The small molecule below binds the protein below.
Small molecule (SMILES): CC(=O)N[C@H]1[C@H](O[C@H]2[C@H](O)[C@@H](NC(C)=O)CO[C@@H]2CO)O[C@H](CO)[C@@H](O[C@@H]2O[C@H](CO)[C@@H](O)[C@H](O)[C@@H]2O)[C@@H]1O

Binding-site contacts:
Ligand atom C8 contacts residue GLN100 of chain 1.F at 3.6 Å.
Ligand atom C2 contacts residue ASN122 of chain 1.F at 2.5 Å.
Ligand atom C4 contacts residue ASN122 of chain 1.F at 4.2 Å.
Ligand atom O7 contacts residue ASN122 of chain 1.F at 3.6 Å (h-bond).
Ligand atom C7 contacts residue ASN122 of chain 1.F at 3.4 Å.
Ligand atom C8 contacts residue SER120 of chain 1.F at 3.5 Å.
Ligand atom O7 contacts residue LYS133 of chain 1.F at 3.3 Å.
Ligand atom C5 contacts residue ASN122 of chain 1.F at 3.6 Å.
Ligand atom C1 contacts residue ASN122 of chain 1.F at 1.4 Å.
Ligand atom C8 contacts residue ASN122 of chain 1.F at 4.4 Å.
Ligand atom C7 contacts residue LYS133 of chain 1.F at 4.4 Å.
Ligand atom N2 contacts residue ASN122 of chain 1.F at 2.9 Å (h-bond).
Ligand atom C3 contacts residue ASN122 of chain 1.F at 3.8 Å.
Ligand atom O5 contacts residue ASN122 of chain 1.F at 2.4 Å (h-bond).
Ligand atom C8 contacts residue PHE121 of chain 1.F at 3.8 Å (hydrophobic).

Sequence of chain 1.F:
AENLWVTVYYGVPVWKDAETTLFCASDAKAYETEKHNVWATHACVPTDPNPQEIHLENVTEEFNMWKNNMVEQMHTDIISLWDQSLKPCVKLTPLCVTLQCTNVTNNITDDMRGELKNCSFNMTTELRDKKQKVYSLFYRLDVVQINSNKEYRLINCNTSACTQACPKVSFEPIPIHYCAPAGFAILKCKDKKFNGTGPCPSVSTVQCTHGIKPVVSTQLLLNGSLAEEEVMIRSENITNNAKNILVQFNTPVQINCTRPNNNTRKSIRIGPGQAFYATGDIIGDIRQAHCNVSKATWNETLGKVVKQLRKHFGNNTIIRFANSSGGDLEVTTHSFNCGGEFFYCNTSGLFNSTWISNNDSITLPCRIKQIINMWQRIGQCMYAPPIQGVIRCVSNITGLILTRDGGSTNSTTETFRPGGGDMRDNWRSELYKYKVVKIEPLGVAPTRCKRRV